Sequence of chain 1.A:
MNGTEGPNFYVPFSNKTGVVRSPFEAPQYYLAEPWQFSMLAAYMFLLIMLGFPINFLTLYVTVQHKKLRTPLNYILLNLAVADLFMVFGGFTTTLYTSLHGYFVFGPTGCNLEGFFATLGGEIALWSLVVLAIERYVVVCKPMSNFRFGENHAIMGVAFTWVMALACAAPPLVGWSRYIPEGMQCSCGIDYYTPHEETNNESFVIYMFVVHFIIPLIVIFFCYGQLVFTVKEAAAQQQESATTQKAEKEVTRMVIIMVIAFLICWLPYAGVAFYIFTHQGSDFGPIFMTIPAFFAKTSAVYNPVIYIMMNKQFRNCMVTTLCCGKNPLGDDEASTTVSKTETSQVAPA

The protein below binds the small molecule below.
Small molecule (SMILES): CC1=C(/C=C/C(C)=C/C=C/C(C)=C/C=O)C(C)(C)CCC1

Binding-site contacts:
Ligand atom C18 contacts residue GLY122 of chain 1.A at 3.6 Å.
Ligand atom C14 contacts residue LYS297 of chain 1.A at 2.4 Å.
Ligand atom C14 contacts residue GLU114 of chain 1.A at 3.7 Å.
Ligand atom C12 contacts residue CYS188 of chain 1.A at 3.1 Å (hydrophobic).
Ligand atom C15 contacts residue ALA293 of chain 1.A at 3.5 Å (hydrophobic).
Ligand atom C12 contacts residue ALA118 of chain 1.A at 3.4 Å (hydrophobic).
Ligand atom C5 contacts residue GLU123 of chain 1.A at 3.6 Å.
Ligand atom C20 contacts residue ALA293 of chain 1.A at 3.9 Å (hydrophobic).
Ligand atom C11 contacts residue CYS188 of chain 1.A at 3.7 Å (hydrophobic).
Ligand atom C14 contacts residue CYS188 of chain 1.A at 3.8 Å (hydrophobic).
Ligand atom C9 contacts residue THR119 of chain 1.A at 3.6 Å.
Ligand atom C8 contacts residue TYR269 of chain 1.A at 3.9 Å (hydrophobic).
Ligand atom C4 contacts residue PHE262 of chain 1.A at 3.5 Å (hydrophobic).
Ligand atom C19 contacts residue TYR269 of chain 1.A at 3.7 Å (hydrophobic).
Ligand atom C5 contacts residue TRP266 of chain 1.A at 3.9 Å (hydrophobic).
Ligand atom C9 contacts residue TYR269 of chain 1.A at 3.6 Å (hydrophobic).
Ligand atom C13 contacts residue LYS297 of chain 1.A at 3.7 Å.
Ligand atom C15 contacts residue LYS297 of chain 1.A at 1.3 Å.
Ligand atom C3 contacts residue GLU123 of chain 1.A at 3.9 Å.
Ligand atom C19 contacts residue TYR192 of chain 1.A at 3.1 Å (hydrophobic).
Ligand atom C17 contacts residue ALA270 of chain 1.A at 3.9 Å (hydrophobic).
Ligand atom C20 contacts residue TYR269 of chain 1.A at 3.8 Å (hydrophobic).
Ligand atom C11 contacts residue GLY189 of chain 1.A at 3.9 Å.
Ligand atom C15 contacts residue SER187 of chain 1.A at 3.9 Å.
Ligand atom C11 contacts residue TYR269 of chain 1.A at 3.9 Å (hydrophobic).
Ligand atom C19 contacts residue ILE190 of chain 1.A at 3.7 Å (hydrophobic).
Ligand atom C16 contacts residue MET208 of chain 1.A at 3.6 Å (hydrophobic).
Ligand atom C16 contacts residue GLU123 of chain 1.A at 3.9 Å.
Ligand atom C11 contacts residue THR119 of chain 1.A at 3.5 Å.
Ligand atom C4 contacts residue GLU123 of chain 1.A at 3.9 Å.
Ligand atom C18 contacts residue GLU123 of chain 1.A at 3.8 Å.
Ligand atom C13 contacts residue ALA118 of chain 1.A at 3.5 Å (hydrophobic).
Ligand atom C10 contacts residue THR119 of chain 1.A at 3.5 Å.
Ligand atom C3 contacts residue PHE213 of chain 1.A at 3.6 Å (hydrophobic).
Ligand atom C20 contacts residue TRP266 of chain 1.A at 3.9 Å (hydrophobic).
Ligand atom C13 contacts residue CYS188 of chain 1.A at 3.9 Å (hydrophobic).
Ligand atom C14 contacts residue ALA118 of chain 1.A at 3.5 Å (hydrophobic).
Ligand atom C2 contacts residue PHE213 of chain 1.A at 3.4 Å (hydrophobic).
Ligand atom C19 contacts residue THR119 of chain 1.A at 3.8 Å.
Ligand atom C6 contacts residue GLU123 of chain 1.A at 3.9 Å.